The small molecule below binds the protein below.
Small molecule (SMILES): CC(=O)N[C@H]1[C@H](O[C@H]2[C@H](O)[C@@H](NC(C)=O)CO[C@@H]2CO)O[C@H](CO)[C@@H](O)[C@@H]1O

Sequence of chain 1.B:
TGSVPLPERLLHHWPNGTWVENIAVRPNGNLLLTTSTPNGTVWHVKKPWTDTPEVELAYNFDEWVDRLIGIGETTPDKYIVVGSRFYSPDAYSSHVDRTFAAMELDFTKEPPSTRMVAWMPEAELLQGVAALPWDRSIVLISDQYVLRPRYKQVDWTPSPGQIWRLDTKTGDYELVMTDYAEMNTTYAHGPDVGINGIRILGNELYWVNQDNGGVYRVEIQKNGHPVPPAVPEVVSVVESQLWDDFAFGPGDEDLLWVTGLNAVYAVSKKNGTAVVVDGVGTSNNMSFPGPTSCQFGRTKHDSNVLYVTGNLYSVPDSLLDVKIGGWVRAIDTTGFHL

Binding-site contacts:
Ligand atom C3 contacts residue TYR342 of chain 1.B at 4.1 Å (hydrophobic).
Ligand atom C4 contacts residue ASN45 of chain 1.B at 4.2 Å.
Ligand atom O6 contacts residue LYS352 of chain 1.B at 3.6 Å.
Ligand atom C7 contacts residue SER343 of chain 1.B at 4.5 Å.
Ligand atom C6 contacts residue TYR342 of chain 1.B at 3.9 Å (hydrophobic).
Ligand atom O4 contacts residue TYR342 of chain 1.B at 3.9 Å.
Ligand atom O7 contacts residue SER343 of chain 1.B at 3.4 Å (h-bond).
Ligand atom C7 contacts residue ASN45 of chain 1.B at 3.6 Å.
Ligand atom C4 contacts residue TYR342 of chain 1.B at 4.2 Å (hydrophobic).
Ligand atom N2 contacts residue ASN45 of chain 1.B at 3.0 Å (h-bond).
Ligand atom C6 contacts residue LYS352 of chain 1.B at 3.9 Å.
Ligand atom C5 contacts residue TYR342 of chain 1.B at 3.8 Å (hydrophobic).
Ligand atom C7 contacts residue TYR342 of chain 1.B at 4.0 Å (hydrophobic).
Ligand atom C2 contacts residue TYR342 of chain 1.B at 4.5 Å (hydrophobic).
Ligand atom C1 contacts residue ASN45 of chain 1.B at 1.4 Å.
Ligand atom C2 contacts residue ASN45 of chain 1.B at 2.5 Å.
Ligand atom C3 contacts residue ASN45 of chain 1.B at 3.8 Å.
Ligand atom C5 contacts residue ASN45 of chain 1.B at 3.6 Å.
Ligand atom O7 contacts residue TYR342 of chain 1.B at 4.2 Å.
Ligand atom O7 contacts residue ASN45 of chain 1.B at 3.7 Å.
Ligand atom O5 contacts residue TYR342 of chain 1.B at 4.0 Å.
Ligand atom C1 contacts residue TYR342 of chain 1.B at 3.8 Å (hydrophobic).
Ligand atom O5 contacts residue ASN45 of chain 1.B at 2.3 Å (h-bond).
Ligand atom C8 contacts residue TYR342 of chain 1.B at 3.6 Å (hydrophobic).